This small molecule binds to this protein.
Small molecule (SMILES): NC(=O)c1cc2c(-c3ccc(C(=O)NCc4cccc(N)c4)s3)cccc2s1

Binding-site contacts:
Ligand atom S2 contacts residue PHE113 of chain 1.C at 3.7 Å.
Ligand atom N1 contacts residue GLU122 of chain 1.C at 2.9 Å (salt-bridge).
Ligand atom C18 contacts residue GLU122 of chain 1.C at 3.9 Å.
Ligand atom C17 contacts residue GLU122 of chain 1.C at 3.4 Å.
Ligand atom C4 contacts residue LEU168 of chain 1.C at 3.7 Å (hydrophobic).
Ligand atom C8 contacts residue LEU168 of chain 1.C at 3.8 Å (hydrophobic).
Ligand atom C4 contacts residue SER117 of chain 1.C at 3.8 Å.
Ligand atom C15 contacts residue ASN119 of chain 1.C at 3.6 Å.
Ligand atom C14 contacts residue ASP180 of chain 1.C at 3.9 Å.
Ligand atom O2 contacts residue LYS63 of chain 1.C at 2.5 Å (salt-bridge).
Ligand atom C14 contacts residue LYS63 of chain 1.C at 3.5 Å.
Ligand atom C1 contacts residue GLU122 of chain 1.C at 3.9 Å.
Ligand atom C14 contacts residue CYS179 of chain 1.C at 3.8 Å (hydrophobic).
Ligand atom C9 contacts residue PHE113 of chain 1.C at 3.9 Å (hydrophobic).
Ligand atom C10 contacts residue LEU168 of chain 1.C at 3.6 Å (hydrophobic).
Ligand atom S2 contacts residue LEU97 of chain 1.C at 3.7 Å.
Ligand atom O1 contacts residue GLY40 of chain 1.C at 3.6 Å.
Ligand atom C6 contacts residue LEU168 of chain 1.C at 3.6 Å (hydrophobic).
Ligand atom C3 contacts residue LEU168 of chain 1.C at 3.7 Å (hydrophobic).
Ligand atom O2 contacts residue GLU78 of chain 1.C at 3.8 Å.
Ligand atom C17 contacts residue THR39 of chain 1.C at 3.6 Å.
Ligand atom C1 contacts residue ASN119 of chain 1.C at 3.6 Å.
Ligand atom C5 contacts residue GLU122 of chain 1.C at 3.4 Å.
Ligand atom C12 contacts residue CYS179 of chain 1.C at 3.8 Å (hydrophobic).
Ligand atom O2 contacts residue ASP180 of chain 1.C at 3.6 Å.
Ligand atom C16 contacts residue GLU122 of chain 1.C at 3.8 Å.
Ligand atom C7 contacts residue LEU168 of chain 1.C at 3.8 Å (hydrophobic).
Ligand atom C15 contacts residue GLU122 of chain 1.C at 3.6 Å.
Ligand atom C11 contacts residue LEU168 of chain 1.C at 3.6 Å (hydrophobic).
Ligand atom C18 contacts residue THR39 of chain 1.C at 3.9 Å.
Ligand atom C9 contacts residue LEU168 of chain 1.C at 3.7 Å (hydrophobic).
Ligand atom N1 contacts residue ASN119 of chain 1.C at 3.4 Å (h-bond).
Ligand atom N3 contacts residue THR39 of chain 1.C at 3.5 Å (h-bond).
Ligand atom C5 contacts residue ASN119 of chain 1.C at 3.9 Å.
Ligand atom C9 contacts residue ALA61 of chain 1.C at 3.9 Å (hydrophobic).
Ligand atom N2 contacts residue ASP180 of chain 1.C at 3.1 Å (salt-bridge).
Ligand atom C8 contacts residue ALA61 of chain 1.C at 3.5 Å (hydrophobic).
Ligand atom C7 contacts residue LEU116 of chain 1.C at 3.1 Å (hydrophobic).
Ligand atom C4 contacts residue MET118 of chain 1.C at 3.8 Å (hydrophobic).
Ligand atom C8 contacts residue LEU116 of chain 1.C at 3.1 Å (hydrophobic).

Sequence of chain 1.C:
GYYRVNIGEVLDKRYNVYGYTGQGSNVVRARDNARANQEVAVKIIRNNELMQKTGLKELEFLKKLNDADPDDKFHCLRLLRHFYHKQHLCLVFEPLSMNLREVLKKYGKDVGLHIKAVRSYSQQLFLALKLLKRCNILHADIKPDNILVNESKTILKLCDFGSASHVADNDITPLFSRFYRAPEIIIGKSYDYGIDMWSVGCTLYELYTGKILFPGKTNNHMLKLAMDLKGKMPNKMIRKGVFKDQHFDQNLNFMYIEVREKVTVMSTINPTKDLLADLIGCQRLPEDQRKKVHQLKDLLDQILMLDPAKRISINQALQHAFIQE